A small-molecule ligand and the protein it binds are described below.
Small molecule (SMILES): C[C@](O)(c1ccc(C(=O)N(C2CC2)C2CCC(CCC(N)=O)(c3ccccc3)CC2)cc1)C(F)(F)F

Binding-site contacts:
Ligand atom F23 contacts residue ALA207 of chain 1.B at 3.3 Å.
Ligand atom OAI contacts residue MET214 of chain 1.B at 3.1 Å (h-bond).
Ligand atom C4 contacts residue TYR164 of chain 1.B at 3.7 Å (hydrophobic).
Ligand atom C24 contacts residue LEU198 of chain 1.B at 3.8 Å (hydrophobic).
Ligand atom O13 contacts residue SER151 of chain 1.B at 2.5 Å (h-bond).
Ligand atom F21 contacts residue ALA204 of chain 1.B at 3.9 Å.
Ligand atom C16 contacts residue TYR158 of chain 1.B at 3.7 Å (hydrophobic).
Ligand atom C27 contacts residue VAL208 of chain 1.B at 3.8 Å (hydrophobic).
Ligand atom CBW contacts residue SER151 of chain 1.B at 3.5 Å.
Ligand atom C24 contacts residue GLY197 of chain 1.B at 3.6 Å.
Ligand atom C15 contacts residue SER151 of chain 1.B at 3.3 Å.
Ligand atom F23 contacts residue THR105 of chain 1.B at 3.6 Å.
Ligand atom N1 contacts residue TYR158 of chain 1.B at 3.9 Å.
Ligand atom C6 contacts residue NAP1 of chain 1.F at 3.6 Å.
Ligand atom O13 contacts residue TYR164 of chain 1.B at 2.9 Å (h-bond).
Ligand atom C24 contacts residue SER151 of chain 1.B at 3.2 Å.
Ligand atom C27 contacts residue HIS213 of chain 1.B at 3.8 Å.
Ligand atom F22 contacts residue LEU107 of chain 1.B at 3.4 Å.
Ligand atom F22 contacts residue THR105 of chain 1.B at 3.9 Å.
Ligand atom CBW contacts residue NAP1 of chain 1.F at 3.9 Å.
Ligand atom C25 contacts residue TYR158 of chain 1.B at 3.6 Å (hydrophobic).
Ligand atom O10 contacts residue ALA204 of chain 1.B at 3.4 Å.
Ligand atom O10 contacts residue THR203 of chain 1.B at 3.8 Å.
Ligand atom C25 contacts residue LEU198 of chain 1.B at 3.9 Å (hydrophobic).
Ligand atom C10 contacts residue TYR158 of chain 1.B at 3.9 Å (hydrophobic).
Ligand atom C24 contacts residue LEU196 of chain 1.B at 3.3 Å (hydrophobic).
Ligand atom F23 contacts residue THR203 of chain 1.B at 3.9 Å.
Ligand atom O13 contacts residue NAP1 of chain 1.F at 3.3 Å.
Ligand atom CBU contacts residue THR105 of chain 1.B at 3.6 Å.
Ligand atom F21 contacts residue ALA207 of chain 1.B at 3.0 Å.
Ligand atom CAV contacts residue TYR164 of chain 1.B at 3.4 Å (hydrophobic).
Ligand atom OAI contacts residue HIS213 of chain 1.B at 3.9 Å.
Ligand atom C15 contacts residue ALA153 of chain 1.B at 3.9 Å (hydrophobic).
Ligand atom C5 contacts residue NAP1 of chain 1.F at 3.3 Å.
Ligand atom N1 contacts residue TYR261 of chain 1.A at 2.9 Å (h-bond).
Ligand atom F22 contacts residue SER106 of chain 1.B at 3.8 Å.
Ligand atom C29 contacts residue LEU107 of chain 1.B at 3.9 Å (hydrophobic).
Ligand atom CBW contacts residue TYR164 of chain 1.B at 3.7 Å (hydrophobic).
Ligand atom C8 contacts residue ALA207 of chain 1.B at 3.7 Å (hydrophobic).
Ligand atom F21 contacts residue LEU107 of chain 1.B at 3.7 Å.

Sequence of chain 1.A:
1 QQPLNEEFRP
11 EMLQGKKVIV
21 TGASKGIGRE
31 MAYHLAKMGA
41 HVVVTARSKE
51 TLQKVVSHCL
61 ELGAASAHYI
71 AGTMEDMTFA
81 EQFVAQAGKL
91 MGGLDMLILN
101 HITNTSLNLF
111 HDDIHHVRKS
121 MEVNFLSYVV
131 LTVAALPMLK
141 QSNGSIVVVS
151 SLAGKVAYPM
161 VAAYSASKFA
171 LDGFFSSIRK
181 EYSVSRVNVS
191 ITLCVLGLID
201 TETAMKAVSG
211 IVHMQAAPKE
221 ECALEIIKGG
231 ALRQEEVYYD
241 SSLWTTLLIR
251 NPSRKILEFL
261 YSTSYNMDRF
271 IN

Sequence of chain 1.B:
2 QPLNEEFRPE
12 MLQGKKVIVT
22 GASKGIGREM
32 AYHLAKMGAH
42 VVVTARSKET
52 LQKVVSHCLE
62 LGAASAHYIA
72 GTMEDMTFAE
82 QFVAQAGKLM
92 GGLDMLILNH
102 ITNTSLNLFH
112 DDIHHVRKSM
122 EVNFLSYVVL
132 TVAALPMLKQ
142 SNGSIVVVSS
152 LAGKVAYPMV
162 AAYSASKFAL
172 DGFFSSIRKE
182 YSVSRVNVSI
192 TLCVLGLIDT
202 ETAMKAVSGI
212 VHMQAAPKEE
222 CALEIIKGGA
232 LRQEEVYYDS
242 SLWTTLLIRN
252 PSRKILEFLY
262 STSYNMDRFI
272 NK